Sequence of chain 1.C:
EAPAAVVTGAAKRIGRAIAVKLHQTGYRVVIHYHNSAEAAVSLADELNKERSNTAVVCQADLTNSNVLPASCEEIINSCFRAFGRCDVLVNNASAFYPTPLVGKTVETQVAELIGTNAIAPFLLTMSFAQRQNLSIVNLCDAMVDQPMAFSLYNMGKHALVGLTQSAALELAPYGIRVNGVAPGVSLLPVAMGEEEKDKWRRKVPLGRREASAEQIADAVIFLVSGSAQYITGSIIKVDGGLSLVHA

This protein binds this small molecule.
Small molecule (SMILES): N#Cc1c(-c2ccccc2)[nH]c2nc(N)[nH]c(=O)c12

Binding-site contacts:
Ligand atom CAI contacts residue ASP181 of chain 1.C at 3.0 Å.
Ligand atom NAB contacts residue PHE117 of chain 1.C at 3.6 Å.
Ligand atom NAK contacts residue PHE117 of chain 1.C at 3.8 Å.
Ligand atom CAR contacts residue TYR194 of chain 1.C at 3.3 Å (hydrophobic).
Ligand atom CAO contacts residue NAP1 of chain 1.J at 3.6 Å.
Ligand atom CAR contacts residue NAP1 of chain 1.J at 3.8 Å.
Ligand atom CAO contacts residue PHE117 of chain 1.C at 3.7 Å (hydrophobic).
Ligand atom OAC contacts residue PRO230 of chain 1.C at 3.5 Å.
Ligand atom NAL contacts residue NAP1 of chain 1.J at 3.5 Å.
Ligand atom NAA contacts residue PRO230 of chain 1.C at 3.1 Å.
Ligand atom CAD contacts residue NAP1 of chain 1.J at 3.6 Å.
Ligand atom NAJ contacts residue NAP1 of chain 1.J at 2.9 Å (h-bond).
Ligand atom NAB contacts residue NAP1 of chain 1.J at 3.2 Å (h-bond).
Ligand atom CAH contacts residue GLY225 of chain 1.C at 3.6 Å.
Ligand atom CAP contacts residue PHE117 of chain 1.C at 3.6 Å (hydrophobic).
Ligand atom CAG contacts residue MET183 of chain 1.C at 3.9 Å (hydrophobic).
Ligand atom NAK contacts residue NAP1 of chain 1.J at 2.9 Å (h-bond).
Ligand atom CAF contacts residue GLY225 of chain 1.C at 3.5 Å.
Ligand atom CAN contacts residue NAP1 of chain 1.J at 3.6 Å.
Ligand atom CAF contacts residue VAL226 of chain 1.C at 3.8 Å (hydrophobic).
Ligand atom CAQ contacts residue PHE117 of chain 1.C at 3.7 Å (hydrophobic).
Ligand atom CAQ contacts residue NAP1 of chain 1.J at 3.5 Å.
Ligand atom NAB contacts residue SER115 of chain 1.C at 2.8 Å (h-bond).
Ligand atom CAM contacts residue SER115 of chain 1.C at 3.8 Å.
Ligand atom CAR contacts residue PHE117 of chain 1.C at 3.5 Å (hydrophobic).
Ligand atom CAP contacts residue NAP1 of chain 1.J at 3.3 Å.
Ligand atom NAA contacts residue NAP1 of chain 1.J at 3.7 Å.
Ligand atom CAS contacts residue PHE117 of chain 1.C at 3.8 Å (hydrophobic).
Ligand atom OAC contacts residue ARG34 of chain 1.C at 3.5 Å (salt-bridge).
Ligand atom NAL contacts residue PHE117 of chain 1.C at 3.5 Å.
Ligand atom CAE contacts residue MET183 of chain 1.C at 3.8 Å (hydrophobic).
Ligand atom OAC contacts residue NAP1 of chain 1.J at 3.4 Å (h-bond).
Ligand atom NAL contacts residue TYR194 of chain 1.C at 2.8 Å (h-bond).
Ligand atom NAJ contacts residue PHE117 of chain 1.C at 3.6 Å.
Ligand atom CAM contacts residue PHE117 of chain 1.C at 3.4 Å (hydrophobic).
Ligand atom CAD contacts residue PRO230 of chain 1.C at 3.8 Å (hydrophobic).
Ligand atom CAG contacts residue ASP181 of chain 1.C at 3.3 Å.
Ligand atom CAS contacts residue NAP1 of chain 1.J at 3.7 Å.
Ligand atom CAM contacts residue NAP1 of chain 1.J at 3.3 Å.
Ligand atom NAJ contacts residue TYR194 of chain 1.C at 3.2 Å (h-bond).